Binding-site contacts:
Ligand atom PB contacts residue ARG30 of chain 1.A at 4.3 Å.
Ligand atom O1A contacts residue MET25 of chain 1.A at 3.9 Å.
Ligand atom O3B contacts residue MG1 of chain 1.B at 4.1 Å.
Ligand atom PA contacts residue GLY27 of chain 1.A at 4.3 Å.
Ligand atom O2A contacts residue HIS43 of chain 1.A at 2.6 Å (h-bond).
Ligand atom O2A contacts residue ASN28 of chain 1.A at 4.5 Å.
Ligand atom O1A contacts residue GLY27 of chain 1.A at 3.0 Å (h-bond).
Ligand atom O1 contacts residue ARG77 of chain 1.A at 4.5 Å.
Ligand atom O2B contacts residue GLY29 of chain 1.A at 3.1 Å (h-bond).
Ligand atom O3A contacts residue GLY27 of chain 1.A at 4.3 Å.
Ligand atom O1A contacts residue ASN28 of chain 1.A at 2.8 Å (h-bond).
Ligand atom O1 contacts residue ARG39 of chain 1.A at 4.0 Å.
Ligand atom O2B contacts residue ARG39 of chain 1.A at 4.3 Å.
Ligand atom O1B contacts residue MG1 of chain 1.B at 3.9 Å.
Ligand atom O2A contacts residue ARG39 of chain 1.A at 2.3 Å (salt-bridge).
Ligand atom O3B contacts residue GLY27 of chain 1.A at 2.9 Å (h-bond).
Ligand atom PA contacts residue ARG39 of chain 1.A at 3.0 Å.
Ligand atom PA contacts residue HIS43 of chain 1.A at 3.8 Å.
Ligand atom O1A contacts residue ALA26 of chain 1.A at 3.6 Å.
Ligand atom O3B contacts residue ASN28 of chain 1.A at 4.4 Å.
Ligand atom O2A contacts residue GLY29 of chain 1.A at 4.2 Å.
Ligand atom O1A contacts residue GLY29 of chain 1.A at 3.7 Å.
Ligand atom O1B contacts residue ARG30 of chain 1.A at 4.5 Å.
Ligand atom O3A contacts residue ASN28 of chain 1.A at 4.1 Å.
Ligand atom O1A contacts residue HIS43 of chain 1.A at 4.0 Å.
Ligand atom O1 contacts residue IPE1 of chain 1.D at 3.8 Å.
Ligand atom O3B contacts residue ALA26 of chain 1.A at 3.8 Å.
Ligand atom O3A contacts residue ARG39 of chain 1.A at 2.4 Å (salt-bridge).
Ligand atom O3A contacts residue GLY29 of chain 1.A at 3.3 Å (h-bond).
Ligand atom PB contacts residue ARG39 of chain 1.A at 3.7 Å.
Ligand atom O2B contacts residue GLY27 of chain 1.A at 3.2 Å.
Ligand atom O1B contacts residue ARG39 of chain 1.A at 3.7 Å.
Ligand atom O2B contacts residue ARG30 of chain 1.A at 3.0 Å (salt-bridge).
Ligand atom PB contacts residue GLY27 of chain 1.A at 3.8 Å.
Ligand atom PB contacts residue ASN28 of chain 1.A at 4.3 Å.
Ligand atom O2B contacts residue ASN28 of chain 1.A at 3.5 Å (h-bond).
Ligand atom PA contacts residue ASN28 of chain 1.A at 4.1 Å.
Ligand atom PB contacts residue GLY29 of chain 1.A at 3.8 Å.
Ligand atom PA contacts residue GLY29 of chain 1.A at 4.0 Å.
Ligand atom O1A contacts residue ARG39 of chain 1.A at 4.2 Å.

Sequence of chain 1.A:
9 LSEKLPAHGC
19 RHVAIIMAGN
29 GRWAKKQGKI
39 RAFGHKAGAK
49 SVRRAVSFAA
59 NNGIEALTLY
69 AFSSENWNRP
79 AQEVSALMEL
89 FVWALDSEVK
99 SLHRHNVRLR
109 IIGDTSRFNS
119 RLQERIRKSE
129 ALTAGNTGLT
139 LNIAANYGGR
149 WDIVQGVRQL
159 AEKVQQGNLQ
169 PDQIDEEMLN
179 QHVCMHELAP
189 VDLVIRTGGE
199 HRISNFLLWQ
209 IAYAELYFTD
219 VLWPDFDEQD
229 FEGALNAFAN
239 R

The small molecule below binds the protein below.
Small molecule (SMILES): C=C(C)CCO[P](=O)(O)OP(=O)(O)O